The protein below binds the small molecule below.
Small molecule (SMILES): CO[C@H]1O[C@H](CO)[C@H](O)[C@H](O)[C@H]1O

Binding-site contacts:
Ligand atom O6 contacts residue ILE61 of chain 1.H at 3.8 Å.
Ligand atom C2 contacts residue CA1 of chain 1.X at 4.1 Å.
Ligand atom O2 contacts residue TYR38 of chain 1.H at 4.1 Å.
Ligand atom O4 contacts residue TYR38 of chain 1.H at 3.2 Å (h-bond).
Ligand atom C4 contacts residue ASP96 of chain 1.H at 3.6 Å.
Ligand atom O5 contacts residue GLU44 of chain 1.H at 4.3 Å.
Ligand atom C5 contacts residue ASP96 of chain 1.H at 4.2 Å.
Ligand atom O3 contacts residue CA1 of chain 1.X at 2.4 Å.
Ligand atom O4 contacts residue THR100 of chain 1.H at 3.5 Å (h-bond).
Ligand atom C3 contacts residue ASP103 of chain 1.H at 3.7 Å.
Ligand atom O3 contacts residue ASP103 of chain 1.H at 2.7 Å (salt-bridge).
Ligand atom C2 contacts residue ASP103 of chain 1.H at 3.9 Å.
Ligand atom C4 contacts residue CA1 of chain 1.X at 3.5 Å.
Ligand atom C3 contacts residue CA1 of chain 1.X at 3.4 Å.
Ligand atom C6 contacts residue VAL97 of chain 1.H at 3.4 Å (hydrophobic).
Ligand atom O3 contacts residue THR100 of chain 1.H at 3.5 Å (h-bond).
Ligand atom O5 contacts residue GLN57 of chain 1.H at 3.7 Å.
Ligand atom C3 contacts residue TYR38 of chain 1.H at 3.7 Å (hydrophobic).
Ligand atom O2 contacts residue GLY39 of chain 1.H at 4.2 Å.
Ligand atom C6 contacts residue ILE61 of chain 1.H at 4.0 Å (hydrophobic).
Ligand atom C6 contacts residue ASP96 of chain 1.H at 3.6 Å.
Ligand atom O4 contacts residue CA1 of chain 1.X at 2.7 Å.
Ligand atom O6 contacts residue GLN57 of chain 1.H at 2.7 Å (h-bond).
Ligand atom C1 contacts residue GLU44 of chain 1.H at 3.2 Å.
Ligand atom C2 contacts residue GLU44 of chain 1.H at 3.2 Å.
Ligand atom C3 contacts residue THR100 of chain 1.H at 4.2 Å.
Ligand atom C1 contacts residue TYR38 of chain 1.H at 4.0 Å (hydrophobic).
Ligand atom C6 contacts residue GLN57 of chain 1.H at 3.9 Å.
Ligand atom C4 contacts residue TYR38 of chain 1.H at 4.1 Å (hydrophobic).
Ligand atom C5 contacts residue GLN57 of chain 1.H at 4.3 Å.
Ligand atom O4 contacts residue ASP96 of chain 1.H at 2.7 Å (salt-bridge).
Ligand atom O1 contacts residue GLU44 of chain 1.H at 3.8 Å.
Ligand atom O6 contacts residue VAL97 of chain 1.H at 3.7 Å.
Ligand atom O3 contacts residue TYR38 of chain 1.H at 3.1 Å (h-bond).
Ligand atom C4 contacts residue THR100 of chain 1.H at 3.5 Å.
Ligand atom O2 contacts residue GLU44 of chain 1.H at 2.8 Å (salt-bridge).
Ligand atom O5 contacts residue TYR38 of chain 1.H at 3.7 Å.
Ligand atom O2 contacts residue ASP103 of chain 1.H at 3.4 Å (salt-bridge).
Ligand atom C2 contacts residue TYR38 of chain 1.H at 3.5 Å (hydrophobic).
Ligand atom C7 contacts residue GLN57 of chain 1.H at 4.0 Å.

Sequence of chain 1.H:
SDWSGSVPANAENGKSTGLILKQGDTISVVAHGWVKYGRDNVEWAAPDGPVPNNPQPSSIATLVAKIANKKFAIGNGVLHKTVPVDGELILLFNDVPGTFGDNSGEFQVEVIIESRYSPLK